A protein and the small-molecule ligand that binds it are described below.
Small molecule (SMILES): Cc1nc2ccc(-c3cc(N)nc(N)c3)nc2n1CCOc1ccccn1

Binding-site contacts:
Ligand atom N3 contacts residue ILE39 of chain 1.B at 4.0 Å.
Ligand atom N5 contacts residue PHE44 of chain 1.B at 3.4 Å.
Ligand atom C17 contacts residue LYS62 of chain 1.B at 3.7 Å.
Ligand atom C1 contacts residue ILE39 of chain 1.B at 3.6 Å (hydrophobic).
Ligand atom C2 contacts residue ILE39 of chain 1.B at 3.8 Å (hydrophobic).
Ligand atom C15 contacts residue VAL180 of chain 1.B at 3.9 Å (hydrophobic).
Ligand atom C18 contacts residue PHE112 of chain 1.B at 3.9 Å (hydrophobic).
Ligand atom C18 contacts residue ASP181 of chain 1.B at 3.3 Å.
Ligand atom C18 contacts residue LYS62 of chain 1.B at 3.9 Å.
Ligand atom C3 contacts residue LEU168 of chain 1.B at 3.9 Å (hydrophobic).
Ligand atom N1 contacts residue ALA60 of chain 1.B at 3.9 Å.
Ligand atom N7 contacts residue GLU77 of chain 1.B at 2.9 Å (salt-bridge).
Ligand atom N6 contacts residue ASP181 of chain 1.B at 3.2 Å.
Ligand atom C8 contacts residue ILE39 of chain 1.B at 3.6 Å (hydrophobic).
Ligand atom C17 contacts residue ASP181 of chain 1.B at 3.9 Å.
Ligand atom C12 contacts residue GLU165 of chain 1.B at 4.0 Å.
Ligand atom N5 contacts residue ASP181 of chain 1.B at 3.0 Å (salt-bridge).
Ligand atom C12 contacts residue ASN166 of chain 1.B at 3.5 Å.
Ligand atom C5 contacts residue PHE112 of chain 1.B at 3.9 Å (hydrophobic).
Ligand atom C19 contacts residue VAL180 of chain 1.B at 3.7 Å (hydrophobic).
Ligand atom N7 contacts residue ASP181 of chain 1.B at 3.2 Å (salt-bridge).
Ligand atom C18 contacts residue VAL180 of chain 1.B at 3.9 Å (hydrophobic).
Ligand atom C7 contacts residue LEU168 of chain 1.B at 3.9 Å (hydrophobic).
Ligand atom N7 contacts residue PHE112 of chain 1.B at 3.2 Å.
Ligand atom N5 contacts residue LYS62 of chain 1.B at 3.6 Å.
Ligand atom C1 contacts residue LEU115 of chain 1.B at 3.5 Å (hydrophobic).
Ligand atom C11 contacts residue GLU165 of chain 1.B at 3.7 Å.
Ligand atom N6 contacts residue GLU77 of chain 1.B at 3.9 Å.
Ligand atom N3 contacts residue LEU168 of chain 1.B at 4.0 Å.
Ligand atom C4 contacts residue GLU113 of chain 1.B at 3.4 Å.
Ligand atom N6 contacts residue LYS62 of chain 1.B at 3.0 Å (salt-bridge).
Ligand atom C19 contacts residue PHE112 of chain 1.B at 3.8 Å (hydrophobic).
Ligand atom C4 contacts residue ALA60 of chain 1.B at 3.8 Å (hydrophobic).
Ligand atom C11 contacts residue VAL180 of chain 1.B at 3.8 Å (hydrophobic).
Ligand atom C14 contacts residue LYS41 of chain 1.B at 3.9 Å.
Ligand atom N1 contacts residue LEU115 of chain 1.B at 3.2 Å (h-bond).
Ligand atom C3 contacts residue ALA60 of chain 1.B at 3.7 Å (hydrophobic).
Ligand atom C18 contacts residue GLU77 of chain 1.B at 3.9 Å.
Ligand atom O1 contacts residue LEU168 of chain 1.B at 3.5 Å.
Ligand atom C9 contacts residue ILE39 of chain 1.B at 3.9 Å (hydrophobic).

Sequence of chain 1.B:
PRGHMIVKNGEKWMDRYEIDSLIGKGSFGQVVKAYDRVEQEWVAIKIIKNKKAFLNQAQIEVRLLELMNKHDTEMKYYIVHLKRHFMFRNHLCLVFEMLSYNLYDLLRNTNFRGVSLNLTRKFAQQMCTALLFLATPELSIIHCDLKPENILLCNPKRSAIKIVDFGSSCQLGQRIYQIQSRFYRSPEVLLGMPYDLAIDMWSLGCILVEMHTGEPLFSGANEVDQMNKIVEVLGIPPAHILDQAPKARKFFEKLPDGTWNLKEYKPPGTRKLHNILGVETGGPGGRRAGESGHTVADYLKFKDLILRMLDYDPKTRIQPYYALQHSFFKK